Binding-site contacts:
Ligand atom N12 contacts residue GLU383 of chain 1.A at 2.3 Å (salt-bridge).
Ligand atom O14 contacts residue LYS353 of chain 1.A at 4.3 Å.
Ligand atom N12 contacts residue LEU355 of chain 1.A at 3.8 Å.
Ligand atom C04 contacts residue LEU369 of chain 1.A at 3.7 Å (hydrophobic).
Ligand atom O09 contacts residue LEU369 of chain 1.A at 4.0 Å.
Ligand atom C07 contacts residue GLU381 of chain 1.A at 3.0 Å.
Ligand atom C07 contacts residue LEU369 of chain 1.A at 4.0 Å (hydrophobic).
Ligand atom C05 contacts residue LEU369 of chain 1.A at 3.8 Å (hydrophobic).
Ligand atom C13 contacts residue LEU355 of chain 1.A at 3.7 Å (hydrophobic).
Ligand atom C01 contacts residue GLU382 of chain 1.A at 4.4 Å.
Ligand atom C02 contacts residue LEU369 of chain 1.A at 3.9 Å (hydrophobic).
Ligand atom C13 contacts residue LYS353 of chain 1.A at 3.8 Å.
Ligand atom C06 contacts residue LEU369 of chain 1.A at 3.9 Å (hydrophobic).
Ligand atom O09 contacts residue GLU381 of chain 1.A at 4.4 Å.
Ligand atom N03 contacts residue LEU369 of chain 1.A at 3.7 Å.
Ligand atom O15 contacts residue LEU355 of chain 1.A at 4.0 Å.
Ligand atom N12 contacts residue LEU369 of chain 1.A at 4.3 Å.
Ligand atom C02 contacts residue GLU381 of chain 1.A at 4.3 Å.
Ligand atom C11 contacts residue GLU383 of chain 1.A at 3.3 Å.
Ligand atom C10 contacts residue LEU369 of chain 1.A at 4.5 Å (hydrophobic).
Ligand atom C10 contacts residue LEU355 of chain 1.A at 4.1 Å (hydrophobic).
Ligand atom C05 contacts residue GLU381 of chain 1.A at 3.9 Å.
Ligand atom C02 contacts residue GLU383 of chain 1.A at 4.4 Å.
Ligand atom C01 contacts residue GLU381 of chain 1.A at 3.9 Å.
Ligand atom C11 contacts residue LEU355 of chain 1.A at 3.7 Å (hydrophobic).
Ligand atom N03 contacts residue GLU383 of chain 1.A at 3.3 Å (salt-bridge).
Ligand atom C06 contacts residue GLU381 of chain 1.A at 2.7 Å.
Ligand atom O14 contacts residue LEU355 of chain 1.A at 3.6 Å.
Ligand atom C04 contacts residue GLU383 of chain 1.A at 3.2 Å.
Ligand atom C08 contacts residue LEU369 of chain 1.A at 3.8 Å (hydrophobic).
Ligand atom O15 contacts residue LYS353 of chain 1.A at 2.8 Å (salt-bridge).

The small molecule below binds the protein below.
Small molecule (SMILES): Cc1ccc2c(=O)c(C(=O)O)c[nH]c2n1

Sequence of chain 1.A:
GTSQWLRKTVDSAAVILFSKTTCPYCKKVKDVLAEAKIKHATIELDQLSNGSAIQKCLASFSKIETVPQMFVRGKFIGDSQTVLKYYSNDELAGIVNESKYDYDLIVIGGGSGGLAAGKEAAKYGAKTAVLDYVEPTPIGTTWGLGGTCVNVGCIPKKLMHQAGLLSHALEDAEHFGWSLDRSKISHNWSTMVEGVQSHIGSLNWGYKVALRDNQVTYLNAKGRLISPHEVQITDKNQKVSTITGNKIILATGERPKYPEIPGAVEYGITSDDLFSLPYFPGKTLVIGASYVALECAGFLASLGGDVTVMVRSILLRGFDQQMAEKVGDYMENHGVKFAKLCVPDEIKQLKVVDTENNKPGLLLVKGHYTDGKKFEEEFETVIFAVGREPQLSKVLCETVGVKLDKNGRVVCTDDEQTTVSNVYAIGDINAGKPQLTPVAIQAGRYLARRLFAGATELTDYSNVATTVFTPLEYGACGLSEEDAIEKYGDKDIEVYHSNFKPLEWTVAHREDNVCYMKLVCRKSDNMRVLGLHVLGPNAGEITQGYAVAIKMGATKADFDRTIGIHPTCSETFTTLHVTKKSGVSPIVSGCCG